Binding-site contacts:
Ligand atom CB contacts residue TYR226 of chain 1.D at 4.2 Å (hydrophobic).
Ligand atom N contacts residue SER182 of chain 1.D at 3.9 Å.
Ligand atom CD contacts residue SER182 of chain 1.D at 4.0 Å.
Ligand atom CB contacts residue PHE231 of chain 1.D at 4.2 Å (hydrophobic).
Ligand atom CD contacts residue PHE123 of chain 1.D at 4.5 Å (hydrophobic).
Ligand atom CD contacts residue PHE231 of chain 1.D at 4.1 Å (hydrophobic).
Ligand atom CD contacts residue PHE183 of chain 1.D at 3.3 Å (hydrophobic).
Ligand atom CG contacts residue PHE183 of chain 1.D at 4.0 Å (hydrophobic).
Ligand atom CB contacts residue PHE183 of chain 1.D at 4.3 Å (hydrophobic).
Ligand atom CG contacts residue LEU141 of chain 1.C at 3.8 Å (hydrophobic).
Ligand atom C contacts residue THR228 of chain 1.D at 3.8 Å.
Ligand atom N contacts residue PHE183 of chain 1.D at 4.2 Å.
Ligand atom CB contacts residue PHE87 of chain 1.C at 3.9 Å (hydrophobic).
Ligand atom O contacts residue ARG89 of chain 1.C at 3.4 Å (salt-bridge).
Ligand atom O contacts residue LEU141 of chain 1.C at 4.2 Å.
Ligand atom N contacts residue PHE87 of chain 1.C at 4.1 Å.
Ligand atom OXT contacts residue ARG89 of chain 1.C at 2.9 Å (salt-bridge).
Ligand atom CB contacts residue ARG89 of chain 1.C at 4.5 Å.
Ligand atom O contacts residue THR228 of chain 1.D at 2.5 Å (h-bond).
Ligand atom N contacts residue GLU181 of chain 1.D at 3.1 Å (salt-bridge).
Ligand atom CG contacts residue SER153 of chain 1.C at 4.3 Å.
Ligand atom C contacts residue SER153 of chain 1.C at 3.5 Å.
Ligand atom OXT contacts residue PHE87 of chain 1.C at 4.1 Å.
Ligand atom C contacts residue ARG89 of chain 1.C at 3.4 Å.
Ligand atom CD contacts residue TYR226 of chain 1.D at 4.4 Å (hydrophobic).
Ligand atom CG contacts residue PHE231 of chain 1.D at 4.0 Å (hydrophobic).
Ligand atom C contacts residue LEU141 of chain 1.C at 4.1 Å (hydrophobic).
Ligand atom N contacts residue TYR226 of chain 1.D at 3.8 Å.
Ligand atom OXT contacts residue SER153 of chain 1.C at 2.6 Å (h-bond).
Ligand atom O contacts residue SER153 of chain 1.C at 4.2 Å.
Ligand atom N contacts residue PHE123 of chain 1.D at 3.6 Å.

Sequence of chain 1.D:
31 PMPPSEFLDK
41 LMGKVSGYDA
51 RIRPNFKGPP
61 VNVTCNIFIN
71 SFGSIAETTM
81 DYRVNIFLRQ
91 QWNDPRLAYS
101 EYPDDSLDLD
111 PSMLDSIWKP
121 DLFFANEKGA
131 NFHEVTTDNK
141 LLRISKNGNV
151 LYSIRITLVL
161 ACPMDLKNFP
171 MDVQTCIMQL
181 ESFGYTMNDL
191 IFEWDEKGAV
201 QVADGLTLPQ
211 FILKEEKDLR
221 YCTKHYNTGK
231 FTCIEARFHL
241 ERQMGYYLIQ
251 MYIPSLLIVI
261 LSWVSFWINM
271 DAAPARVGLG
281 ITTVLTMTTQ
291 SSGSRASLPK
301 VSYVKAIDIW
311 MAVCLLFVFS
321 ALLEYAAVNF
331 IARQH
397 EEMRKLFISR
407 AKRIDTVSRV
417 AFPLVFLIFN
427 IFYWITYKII

Sequence of chain 1.C:
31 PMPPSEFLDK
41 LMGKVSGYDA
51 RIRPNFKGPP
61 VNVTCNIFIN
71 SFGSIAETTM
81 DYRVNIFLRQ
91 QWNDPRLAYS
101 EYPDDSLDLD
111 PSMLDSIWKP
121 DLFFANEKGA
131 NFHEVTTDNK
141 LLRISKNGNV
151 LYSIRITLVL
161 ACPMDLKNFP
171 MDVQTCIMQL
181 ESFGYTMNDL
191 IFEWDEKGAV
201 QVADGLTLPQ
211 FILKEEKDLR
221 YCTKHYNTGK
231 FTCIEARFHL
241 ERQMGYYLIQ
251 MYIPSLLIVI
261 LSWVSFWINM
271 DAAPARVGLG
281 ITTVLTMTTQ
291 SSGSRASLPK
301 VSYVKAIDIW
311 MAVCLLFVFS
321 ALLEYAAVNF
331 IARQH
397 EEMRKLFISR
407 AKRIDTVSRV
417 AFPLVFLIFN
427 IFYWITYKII

A small-molecule ligand and the protein it binds are described below.
Small molecule (SMILES): NCCCC(=O)O